A protein and the small-molecule ligand that binds it are described below.
Small molecule (SMILES): Cc1c[nH]cn1

Sequence of chain 2.A:
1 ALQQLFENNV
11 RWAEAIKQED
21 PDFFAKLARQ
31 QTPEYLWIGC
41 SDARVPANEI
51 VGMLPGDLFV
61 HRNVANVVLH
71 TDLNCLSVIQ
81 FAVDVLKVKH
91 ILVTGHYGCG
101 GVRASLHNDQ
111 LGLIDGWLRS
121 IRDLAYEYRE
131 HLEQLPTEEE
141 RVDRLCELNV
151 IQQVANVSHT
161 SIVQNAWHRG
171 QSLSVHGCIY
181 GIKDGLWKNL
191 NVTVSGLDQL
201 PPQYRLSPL

Sequence of chain 1.A:
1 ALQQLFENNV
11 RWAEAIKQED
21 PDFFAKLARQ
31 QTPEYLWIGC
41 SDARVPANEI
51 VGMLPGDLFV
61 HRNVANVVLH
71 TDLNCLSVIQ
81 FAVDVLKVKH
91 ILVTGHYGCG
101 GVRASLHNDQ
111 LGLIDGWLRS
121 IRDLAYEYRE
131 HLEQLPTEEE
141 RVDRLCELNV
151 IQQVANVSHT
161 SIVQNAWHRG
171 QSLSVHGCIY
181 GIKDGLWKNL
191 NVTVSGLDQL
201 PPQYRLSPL

Binding-site contacts:
Ligand atom NE2 contacts residue PHE59 of chain 2.A at 4.3 Å.
Ligand atom ND1 contacts residue ZN1 of chain 1.B at 3.8 Å.
Ligand atom CG contacts residue GLY101 of chain 1.A at 4.0 Å.
Ligand atom C4 contacts residue CYS40 of chain 1.A at 3.7 Å (hydrophobic).
Ligand atom CE1 contacts residue CYS40 of chain 1.A at 4.1 Å (hydrophobic).
Ligand atom ND1 contacts residue CYS40 of chain 1.A at 3.8 Å.
Ligand atom ND1 contacts residue PHE59 of chain 2.A at 3.6 Å.
Ligand atom C4 contacts residue GLY101 of chain 1.A at 4.3 Å.
Ligand atom C4 contacts residue ASP42 of chain 1.A at 2.9 Å.
Ligand atom CG contacts residue GLN31 of chain 2.A at 4.1 Å.
Ligand atom CD2 contacts residue ALA65 of chain 1.A at 4.4 Å (hydrophobic).
Ligand atom ND1 contacts residue GLN31 of chain 2.A at 3.2 Å (h-bond).
Ligand atom ND1 contacts residue ASP42 of chain 1.A at 3.6 Å.
Ligand atom NE2 contacts residue PHE81 of chain 2.A at 3.5 Å.
Ligand atom CG contacts residue CYS99 of chain 1.A at 4.1 Å (hydrophobic).
Ligand atom CE1 contacts residue GLN31 of chain 2.A at 4.1 Å.
Ligand atom CD2 contacts residue CYS99 of chain 1.A at 3.8 Å (hydrophobic).
Ligand atom NE2 contacts residue ZN1 of chain 1.B at 4.2 Å.
Ligand atom CD2 contacts residue VAL64 of chain 1.A at 4.2 Å (hydrophobic).
Ligand atom NE2 contacts residue GLY101 of chain 1.A at 3.9 Å.
Ligand atom NE2 contacts residue CYS40 of chain 1.A at 4.0 Å.
Ligand atom CE1 contacts residue PHE81 of chain 2.A at 3.2 Å (hydrophobic).
Ligand atom C4 contacts residue ZN1 of chain 1.B at 2.2 Å.
Ligand atom CG contacts residue ASP42 of chain 1.A at 3.8 Å.
Ligand atom CG contacts residue ZN1 of chain 1.B at 2.8 Å.
Ligand atom CD2 contacts residue GLY100 of chain 1.A at 3.7 Å.
Ligand atom CD2 contacts residue GLY101 of chain 1.A at 3.1 Å.
Ligand atom C4 contacts residue CYS99 of chain 1.A at 3.5 Å (hydrophobic).
Ligand atom CG contacts residue CYS40 of chain 1.A at 3.4 Å (hydrophobic).
Ligand atom CE1 contacts residue PHE59 of chain 2.A at 3.3 Å (hydrophobic).
Ligand atom NE2 contacts residue VAL64 of chain 1.A at 3.6 Å.
Ligand atom CG contacts residue HIS96 of chain 1.A at 4.3 Å.
Ligand atom CD2 contacts residue CYS40 of chain 1.A at 3.5 Å (hydrophobic).
Ligand atom CD2 contacts residue ZN1 of chain 1.B at 3.2 Å.
Ligand atom ND1 contacts residue PHE81 of chain 2.A at 3.8 Å.
Ligand atom C4 contacts residue HIS96 of chain 1.A at 3.2 Å.
Ligand atom CG contacts residue GLY100 of chain 1.A at 3.6 Å.
Ligand atom C4 contacts residue GLN31 of chain 2.A at 4.3 Å.
Ligand atom C4 contacts residue GLY100 of chain 1.A at 3.0 Å.
Ligand atom CD2 contacts residue PHE81 of chain 2.A at 4.1 Å (hydrophobic).